The small molecule below binds the protein below.
Small molecule (SMILES): CC(=O)N[C@@H]1[C@@H](O)[C@H](O)[C@@H](CO)O[C@H]1O

Sequence of chain 1.A:
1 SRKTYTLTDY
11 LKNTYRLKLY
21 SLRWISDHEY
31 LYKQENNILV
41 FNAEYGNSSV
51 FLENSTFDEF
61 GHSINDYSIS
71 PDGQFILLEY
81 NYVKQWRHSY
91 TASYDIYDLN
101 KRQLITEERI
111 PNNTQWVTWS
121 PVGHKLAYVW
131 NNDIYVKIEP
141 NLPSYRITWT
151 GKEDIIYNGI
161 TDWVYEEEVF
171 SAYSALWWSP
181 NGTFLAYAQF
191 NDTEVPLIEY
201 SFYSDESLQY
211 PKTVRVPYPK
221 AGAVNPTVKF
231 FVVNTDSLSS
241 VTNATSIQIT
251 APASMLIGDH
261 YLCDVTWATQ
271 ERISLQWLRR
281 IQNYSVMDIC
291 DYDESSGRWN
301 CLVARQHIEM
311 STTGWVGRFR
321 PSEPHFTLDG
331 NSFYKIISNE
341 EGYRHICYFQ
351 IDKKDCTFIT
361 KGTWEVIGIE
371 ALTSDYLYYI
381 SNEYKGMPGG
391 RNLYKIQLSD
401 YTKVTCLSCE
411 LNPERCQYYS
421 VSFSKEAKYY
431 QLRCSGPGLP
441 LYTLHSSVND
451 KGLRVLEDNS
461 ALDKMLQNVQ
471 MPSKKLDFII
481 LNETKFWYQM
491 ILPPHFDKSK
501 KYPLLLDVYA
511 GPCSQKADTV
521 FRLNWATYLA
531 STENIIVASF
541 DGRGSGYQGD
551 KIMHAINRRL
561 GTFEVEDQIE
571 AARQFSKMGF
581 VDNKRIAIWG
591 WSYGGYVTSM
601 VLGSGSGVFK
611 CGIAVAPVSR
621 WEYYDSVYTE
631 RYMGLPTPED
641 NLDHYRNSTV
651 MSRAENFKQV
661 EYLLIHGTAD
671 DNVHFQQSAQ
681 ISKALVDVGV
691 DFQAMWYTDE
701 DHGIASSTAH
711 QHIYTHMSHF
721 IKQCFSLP

Binding-site contacts:
Ligand atom C4 contacts residue ASN112 of chain 1.A at 4.2 Å.
Ligand atom C5 contacts residue ASN112 of chain 1.A at 3.7 Å.
Ligand atom C2 contacts residue ASN112 of chain 1.A at 2.2 Å.
Ligand atom N2 contacts residue ASN112 of chain 1.A at 2.8 Å (h-bond).
Ligand atom O5 contacts residue ASN112 of chain 1.A at 2.4 Å (h-bond).
Ligand atom C1 contacts residue ASN112 of chain 1.A at 1.5 Å.
Ligand atom O7 contacts residue ASN112 of chain 1.A at 3.3 Å (h-bond).
Ligand atom C7 contacts residue ASN112 of chain 1.A at 3.2 Å.
Ligand atom C8 contacts residue ASN112 of chain 1.A at 4.3 Å.
Ligand atom C8 contacts residue ILE110 of chain 1.A at 3.6 Å (hydrophobic).
Ligand atom C8 contacts residue ARG109 of chain 1.A at 3.7 Å.
Ligand atom C3 contacts residue ASN112 of chain 1.A at 3.7 Å.